Sequence of chain 1.B:
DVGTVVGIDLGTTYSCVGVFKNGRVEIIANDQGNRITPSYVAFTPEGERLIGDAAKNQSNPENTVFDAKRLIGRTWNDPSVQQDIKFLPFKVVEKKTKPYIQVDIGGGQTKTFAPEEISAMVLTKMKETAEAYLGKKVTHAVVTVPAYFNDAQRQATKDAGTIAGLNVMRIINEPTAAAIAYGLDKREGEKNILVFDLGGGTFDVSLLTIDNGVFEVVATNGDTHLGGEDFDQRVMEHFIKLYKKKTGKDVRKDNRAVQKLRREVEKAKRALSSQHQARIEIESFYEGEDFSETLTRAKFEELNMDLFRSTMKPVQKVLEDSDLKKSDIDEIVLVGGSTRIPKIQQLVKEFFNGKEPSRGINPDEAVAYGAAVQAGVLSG

Binding-site contacts:
Ligand atom O4' contacts residue GLY357 of chain 1.B at 3.2 Å.
Ligand atom O2A contacts residue ASP384 of chain 1.B at 3.5 Å.
Ligand atom O3G contacts residue THR222 of chain 1.B at 2.5 Å (h-bond).
Ligand atom O3G contacts residue GLY219 of chain 1.B at 3.5 Å.
Ligand atom O2' contacts residue LYS289 of chain 1.B at 3.0 Å (salt-bridge).
Ligand atom O1G contacts residue THR30 of chain 1.B at 2.9 Å (h-bond).
Ligand atom N9 contacts residue GLY357 of chain 1.B at 3.5 Å (h-bond).
Ligand atom O4' contacts residue SER358 of chain 1.B at 3.5 Å (h-bond).
Ligand atom O3A contacts residue THR31 of chain 1.B at 3.3 Å (h-bond).
Ligand atom N3 contacts residue GLY357 of chain 1.B at 3.5 Å (h-bond).
Ligand atom O5' contacts residue GLY219 of chain 1.B at 3.4 Å.
Ligand atom O1A contacts residue GLY357 of chain 1.B at 3.1 Å (h-bond).
Ligand atom O5' contacts residue GLY357 of chain 1.B at 3.2 Å (h-bond).
Ligand atom N6 contacts residue ARG360 of chain 1.B at 3.5 Å.
Ligand atom O2B contacts residue THR30 of chain 1.B at 3.3 Å (h-bond).
Ligand atom O1A contacts residue GLY356 of chain 1.B at 3.2 Å.
Ligand atom N1 contacts residue SER293 of chain 1.B at 2.6 Å (h-bond).
Ligand atom O3' contacts residue LYS289 of chain 1.B at 3.2 Å (salt-bridge).
Ligand atom O3B contacts residue GLY219 of chain 1.B at 3.4 Å.
Ligand atom O1B contacts residue TYR32 of chain 1.B at 3.5 Å (h-bond).
Ligand atom O2B contacts residue THR31 of chain 1.B at 2.8 Å (h-bond).
Ligand atom C2 contacts residue SER293 of chain 1.B at 3.4 Å.
Ligand atom C6 contacts residue SER293 of chain 1.B at 3.6 Å.
Ligand atom O2G contacts residue GLY221 of chain 1.B at 2.9 Å (h-bond).
Ligand atom O2G contacts residue GLY220 of chain 1.B at 3.2 Å (h-bond).
Ligand atom C4 contacts residue GLY357 of chain 1.B at 3.2 Å.
Ligand atom O3B contacts residue GLY220 of chain 1.B at 3.4 Å (h-bond).
Ligand atom O2B contacts residue TYR32 of chain 1.B at 2.8 Å (h-bond).
Ligand atom C4' contacts residue GLY220 of chain 1.B at 3.5 Å.
Ligand atom O2' contacts residue GLU286 of chain 1.B at 3.0 Å (salt-bridge).
Ligand atom C5 contacts residue GLY357 of chain 1.B at 3.5 Å.
Ligand atom O2G contacts residue THR31 of chain 1.B at 2.9 Å (h-bond).
Ligand atom O5' contacts residue GLY220 of chain 1.B at 3.4 Å (h-bond).
Ligand atom C5 contacts residue ARG290 of chain 1.B at 3.6 Å.
Ligand atom O3' contacts residue GLY220 of chain 1.B at 3.6 Å.
Ligand atom O2G contacts residue THR30 of chain 1.B at 3.5 Å.
Ligand atom C5' contacts residue GLY220 of chain 1.B at 3.4 Å.
Ligand atom PG contacts residue THR222 of chain 1.B at 3.5 Å.
Ligand atom O3' contacts residue GLY248 of chain 1.B at 3.4 Å.
Ligand atom O2B contacts residue GLY29 of chain 1.B at 3.5 Å.

A small-molecule ligand and the protein it binds are described below.
Small molecule (SMILES): Nc1ncnc2c1ccn2[C@@H]1O[C@H](COP(=O)(O)OP(=O)(O)OP(=O)(O)O)[C@@H](O)[C@H]1O